Binding-site contacts:
Ligand atom PA contacts residue MG1 of chain 1.I at 3.3 Å.
Ligand atom O1B contacts residue ARG37 of chain 1.C at 3.4 Å (salt-bridge).
Ligand atom C2 contacts residue MG1 of chain 1.I at 3.1 Å.
Ligand atom O1P contacts residue THR93 of chain 1.C at 3.2 Å (h-bond).
Ligand atom P contacts residue THR93 of chain 1.C at 3.6 Å.
Ligand atom OP contacts residue THR96 of chain 1.C at 3.9 Å.
Ligand atom O3P contacts residue ARG69 of chain 1.C at 2.7 Å (salt-bridge).
Ligand atom O1 contacts residue MG1 of chain 1.I at 2.2 Å.
Ligand atom C3 contacts residue ASP88 of chain 1.C at 3.6 Å.
Ligand atom O2B contacts residue ARG37 of chain 1.C at 3.6 Å (salt-bridge).
Ligand atom C3 contacts residue LEU90 of chain 1.C at 3.6 Å (hydrophobic).
Ligand atom O3B contacts residue ARG37 of chain 1.C at 3.0 Å (salt-bridge).
Ligand atom O2A contacts residue MG1 of chain 1.I at 3.5 Å.
Ligand atom C4 contacts residue THR96 of chain 1.C at 3.8 Å.
Ligand atom O2B contacts residue MG1 of chain 1.I at 2.4 Å.
Ligand atom O2P contacts residue ARG69 of chain 1.C at 3.1 Å (salt-bridge).
Ligand atom O1P contacts residue VAL91 of chain 1.C at 3.7 Å.
Ligand atom C5 contacts residue MG1 of chain 1.I at 3.4 Å.
Ligand atom C4 contacts residue MG1 of chain 1.I at 3.7 Å.
Ligand atom O3A contacts residue MG1 of chain 1.I at 3.7 Å.
Ligand atom O3P contacts residue ASP92 of chain 1.C at 3.5 Å.
Ligand atom C1 contacts residue XAN1 of chain 1.K at 3.6 Å.
Ligand atom O2P contacts residue THR93 of chain 1.C at 3.8 Å.
Ligand atom P contacts residue ARG69 of chain 1.C at 3.5 Å.
Ligand atom O2P contacts residue GLY95 of chain 1.C at 3.4 Å (h-bond).
Ligand atom O3 contacts residue MG1 of chain 1.I at 2.1 Å.
Ligand atom O1P contacts residue GLY94 of chain 1.C at 3.2 Å (h-bond).
Ligand atom O2 contacts residue MG1 of chain 1.I at 2.8 Å.
Ligand atom O2B contacts residue GLY38 of chain 1.C at 3.2 Å (h-bond).
Ligand atom C1 contacts residue MG1 of chain 1.I at 3.1 Å.
Ligand atom C2 contacts residue ASP89 of chain 1.C at 3.4 Å.
Ligand atom O3 contacts residue ASP89 of chain 1.C at 3.6 Å (salt-bridge).
Ligand atom PB contacts residue MG1 of chain 1.I at 3.5 Å.
Ligand atom O1P contacts residue ASP92 of chain 1.C at 2.7 Å (salt-bridge).
Ligand atom C3 contacts residue ASP89 of chain 1.C at 3.6 Å.
Ligand atom C3 contacts residue MG1 of chain 1.I at 3.0 Å.
Ligand atom O2P contacts residue THR96 of chain 1.C at 2.8 Å (h-bond).
Ligand atom O3 contacts residue ASP88 of chain 1.C at 2.8 Å (salt-bridge).
Ligand atom O2 contacts residue ASP89 of chain 1.C at 2.5 Å (salt-bridge).
Ligand atom O3P contacts residue THR93 of chain 1.C at 2.7 Å (h-bond).

Sequence of chain 1.C:
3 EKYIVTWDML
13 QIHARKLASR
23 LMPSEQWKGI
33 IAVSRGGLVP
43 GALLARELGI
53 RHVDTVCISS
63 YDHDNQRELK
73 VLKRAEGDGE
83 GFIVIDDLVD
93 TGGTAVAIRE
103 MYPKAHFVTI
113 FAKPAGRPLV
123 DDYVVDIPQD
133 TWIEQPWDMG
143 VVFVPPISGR

This protein binds this small molecule.
Small molecule (SMILES): O=P(O)(O)OC[C@H]1C[C@H](O[P](=O)(O)OP(=O)(O)O)[C@H](O)[C@@H]1O